Binding-site contacts:
Ligand atom C4 contacts residue HIS248 of chain 1.G at 4.0 Å.
Ligand atom O1A contacts residue ASN250 of chain 1.G at 3.1 Å.
Ligand atom C2 contacts residue LYS52 of chain 1.H at 3.9 Å.
Ligand atom C6 contacts residue ASN250 of chain 1.G at 3.3 Å.
Ligand atom C11 contacts residue VAL256 of chain 1.G at 3.8 Å (hydrophobic).
Ligand atom C3 contacts residue GLY108 of chain 1.G at 3.7 Å.
Ligand atom C11 contacts residue TYR42 of chain 1.G at 3.6 Å (hydrophobic).
Ligand atom O3 contacts residue LYS52 of chain 1.H at 3.3 Å (salt-bridge).
Ligand atom O4 contacts residue GLN107 of chain 1.G at 3.7 Å.
Ligand atom N5 contacts residue ASN250 of chain 1.G at 3.0 Å (h-bond).
Ligand atom C10 contacts residue GLN107 of chain 1.G at 3.7 Å.
Ligand atom O1B contacts residue ASN250 of chain 1.G at 3.6 Å.
Ligand atom O4 contacts residue HIS248 of chain 1.G at 3.5 Å.
Ligand atom O4 contacts residue PHE50 of chain 1.H at 3.6 Å.
Ligand atom C11 contacts residue HIS248 of chain 1.G at 3.7 Å.
Ligand atom C3 contacts residue LYS52 of chain 1.H at 3.7 Å.
Ligand atom O10 contacts residue GLN107 of chain 1.G at 3.4 Å (h-bond).
Ligand atom O1B contacts residue TYR251 of chain 1.G at 3.1 Å (h-bond).
Ligand atom O2 contacts residue SER51 of chain 1.H at 3.8 Å.
Ligand atom O10 contacts residue LEU39 of chain 1.G at 3.8 Å.
Ligand atom C2 contacts residue SER51 of chain 1.H at 3.6 Å.
Ligand atom O6 contacts residue TYR251 of chain 1.G at 4.0 Å.
Ligand atom C11 contacts residue LEU39 of chain 1.G at 3.8 Å (hydrophobic).
Ligand atom O4 contacts residue SER51 of chain 1.H at 4.0 Å.
Ligand atom O7 contacts residue LYS52 of chain 1.H at 3.7 Å.
Ligand atom O3 contacts residue SER51 of chain 1.H at 3.8 Å.
Ligand atom O8 contacts residue ASN250 of chain 1.G at 3.5 Å (h-bond).
Ligand atom O2 contacts residue LYS52 of chain 1.H at 3.3 Å (salt-bridge).
Ligand atom C10 contacts residue LEU39 of chain 1.G at 3.8 Å (hydrophobic).
Ligand atom O6 contacts residue LYS52 of chain 1.H at 4.0 Å.
Ligand atom O10 contacts residue LYS52 of chain 1.H at 3.8 Å.
Ligand atom C4 contacts residue GLY108 of chain 1.G at 3.3 Å.
Ligand atom O1B contacts residue GLY108 of chain 1.G at 4.0 Å.
Ligand atom C1 contacts residue ASN250 of chain 1.G at 3.6 Å.
Ligand atom N5 contacts residue HIS248 of chain 1.G at 4.0 Å.
Ligand atom C5 contacts residue ASN250 of chain 1.G at 3.4 Å.
Ligand atom O4 contacts residue GLY108 of chain 1.G at 2.8 Å (h-bond).
Ligand atom C4 contacts residue ASN250 of chain 1.G at 3.4 Å.
Ligand atom C11 contacts residue GLN107 of chain 1.G at 3.9 Å.
Ligand atom C1 contacts residue TYR251 of chain 1.G at 4.0 Å (hydrophobic).

Sequence of chain 1.H:
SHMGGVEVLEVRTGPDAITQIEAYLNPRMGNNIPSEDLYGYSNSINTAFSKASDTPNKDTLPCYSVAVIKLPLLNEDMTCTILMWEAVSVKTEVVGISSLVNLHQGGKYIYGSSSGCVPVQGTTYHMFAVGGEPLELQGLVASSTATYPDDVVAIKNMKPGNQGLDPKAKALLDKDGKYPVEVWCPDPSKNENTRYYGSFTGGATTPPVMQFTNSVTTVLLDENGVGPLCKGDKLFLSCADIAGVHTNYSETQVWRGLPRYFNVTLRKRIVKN

A small-molecule ligand and the protein it binds are described below.
Small molecule (SMILES): CC(=O)N[C@H]1[C@H]([C@H](O)[C@H](O)CO)O[C@@](O[C@@H]2[C@@H](O)[C@H](O)O[C@H](CO)[C@@H]2O)(C(=O)O)C[C@@H]1O

Sequence of chain 1.G:
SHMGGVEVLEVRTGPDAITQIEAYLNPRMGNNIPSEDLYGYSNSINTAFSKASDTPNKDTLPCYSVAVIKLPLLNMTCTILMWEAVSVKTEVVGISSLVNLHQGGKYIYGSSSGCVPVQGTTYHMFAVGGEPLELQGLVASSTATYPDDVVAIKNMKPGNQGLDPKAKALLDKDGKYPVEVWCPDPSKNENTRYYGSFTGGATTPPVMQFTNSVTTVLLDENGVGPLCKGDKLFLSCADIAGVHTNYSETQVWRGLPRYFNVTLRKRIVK